Sequence of chain 2.B:
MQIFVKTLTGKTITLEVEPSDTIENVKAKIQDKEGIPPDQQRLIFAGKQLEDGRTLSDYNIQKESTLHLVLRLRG

Sequence of chain 1.A:
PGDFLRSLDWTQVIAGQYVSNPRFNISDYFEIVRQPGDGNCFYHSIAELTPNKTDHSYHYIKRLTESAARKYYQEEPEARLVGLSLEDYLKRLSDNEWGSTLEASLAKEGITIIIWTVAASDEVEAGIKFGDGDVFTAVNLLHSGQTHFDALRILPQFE

Binding-site contacts:
Ligand atom C3 contacts residue GLY75 of chain 1.B at 2.5 Å.
Ligand atom C1 contacts residue GLY75 of chain 1.B at 4.3 Å.
Ligand atom C3 contacts residue ASP40 of chain 1.A at 4.0 Å.
Ligand atom C1 contacts residue HIS154 of chain 1.A at 3.5 Å.
Ligand atom C2 contacts residue ASP40 of chain 1.A at 2.9 Å.
Ligand atom C3 contacts residue GLY41 of chain 1.A at 3.7 Å.
Ligand atom N1 contacts residue TRP102 of chain 1.A at 3.5 Å.
Ligand atom C3 contacts residue ASN42 of chain 1.A at 4.4 Å.
Ligand atom N1 contacts residue CYS43 of chain 1.A at 3.4 Å (h-bond).
Ligand atom C3 contacts residue THR153 of chain 1.A at 4.0 Å.
Ligand atom C1 contacts residue THR153 of chain 1.A at 4.0 Å.
Ligand atom C3 contacts residue CYS43 of chain 1.A at 2.9 Å (hydrophobic).
Ligand atom C1 contacts residue PRO38 of chain 1.A at 4.4 Å (hydrophobic).
Ligand atom N1 contacts residue HIS154 of chain 1.A at 4.4 Å.
Ligand atom C3 contacts residue TRP102 of chain 1.A at 3.4 Å (hydrophobic).
Ligand atom C2 contacts residue THR153 of chain 1.A at 4.0 Å.
Ligand atom C2 contacts residue ASP39 of chain 2.B at 4.1 Å.
Ligand atom C2 contacts residue TRP102 of chain 1.A at 3.8 Å (hydrophobic).
Ligand atom C1 contacts residue ASP39 of chain 2.B at 3.5 Å.
Ligand atom C2 contacts residue CYS43 of chain 1.A at 2.8 Å (hydrophobic).
Ligand atom C2 contacts residue GLY41 of chain 1.A at 3.8 Å.
Ligand atom N1 contacts residue GLY75 of chain 1.B at 1.4 Å.
Ligand atom C1 contacts residue CYS43 of chain 1.A at 1.8 Å (hydrophobic).
Ligand atom C2 contacts residue GLY75 of chain 1.B at 3.8 Å.
Ligand atom C2 contacts residue ASN42 of chain 1.A at 4.3 Å.
Ligand atom N1 contacts residue THR153 of chain 1.A at 3.0 Å (h-bond).
Ligand atom C1 contacts residue ASP40 of chain 1.A at 3.1 Å.

Sequence of chain 1.B:
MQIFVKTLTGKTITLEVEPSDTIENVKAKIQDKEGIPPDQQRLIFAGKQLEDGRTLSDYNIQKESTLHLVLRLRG

This small molecule binds to this protein.
Small molecule (SMILES): NCCCBr